Sequence of chain 1.B:
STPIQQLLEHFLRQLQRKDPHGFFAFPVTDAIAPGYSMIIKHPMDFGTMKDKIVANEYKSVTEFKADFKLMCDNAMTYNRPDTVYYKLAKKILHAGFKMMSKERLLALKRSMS

Binding-site contacts:
Ligand atom CAM contacts residue GLY32 of chain 1.B at 4.1 Å.
Ligand atom CAJ contacts residue PHE36 of chain 1.B at 3.9 Å (hydrophobic).
Ligand atom CAB contacts residue PHE34 of chain 1.B at 3.7 Å (hydrophobic).
Ligand atom CAG contacts residue TYR95 of chain 1.B at 3.7 Å (hydrophobic).
Ligand atom CAB contacts residue PHE33 of chain 1.B at 3.7 Å (hydrophobic).
Ligand atom CAA contacts residue ILE42 of chain 1.B at 4.1 Å (hydrophobic).
Ligand atom CAG contacts residue ASN89 of chain 1.B at 3.4 Å.
Ligand atom CAO contacts residue PHE33 of chain 1.B at 3.8 Å (hydrophobic).
Ligand atom CAA contacts residue TYR95 of chain 1.B at 3.6 Å (hydrophobic).
Ligand atom CAP contacts residue VAL38 of chain 1.B at 4.1 Å (hydrophobic).
Ligand atom CAI contacts residue GLY32 of chain 1.B at 3.1 Å.
Ligand atom OAD contacts residue ASN89 of chain 1.B at 2.8 Å (h-bond).
Ligand atom OAC contacts residue GLY32 of chain 1.B at 4.2 Å.
Ligand atom CAP contacts residue TYR95 of chain 1.B at 3.7 Å (hydrophobic).
Ligand atom OAC contacts residue PHE33 of chain 1.B at 3.0 Å.
Ligand atom OAD contacts residue TYR95 of chain 1.B at 4.0 Å.
Ligand atom OAD contacts residue ALA85 of chain 1.B at 4.1 Å.
Ligand atom CAN contacts residue TYR95 of chain 1.B at 3.6 Å (hydrophobic).
Ligand atom CAA contacts residue ASN89 of chain 1.B at 4.1 Å.
Ligand atom CAM contacts residue PHE33 of chain 1.B at 3.9 Å (hydrophobic).
Ligand atom CAF contacts residue ILE42 of chain 1.B at 3.6 Å (hydrophobic).
Ligand atom CAP contacts residue ASN89 of chain 1.B at 3.5 Å.
Ligand atom CAH contacts residue TYR95 of chain 1.B at 3.9 Å (hydrophobic).
Ligand atom CAA contacts residue ALA43 of chain 1.B at 3.9 Å (hydrophobic).
Ligand atom CAE contacts residue ILE42 of chain 1.B at 3.4 Å (hydrophobic).
Ligand atom NAT contacts residue TYR95 of chain 1.B at 3.6 Å.
Ligand atom CAJ contacts residue PHE33 of chain 1.B at 4.2 Å (hydrophobic).
Ligand atom CAH contacts residue PHE33 of chain 1.B at 3.2 Å (hydrophobic).
Ligand atom CAH contacts residue VAL38 of chain 1.B at 4.1 Å (hydrophobic).
Ligand atom CAQ contacts residue TYR95 of chain 1.B at 3.3 Å (hydrophobic).
Ligand atom CAE contacts residue TYR95 of chain 1.B at 3.7 Å (hydrophobic).
Ligand atom CAB contacts residue VAL38 of chain 1.B at 3.5 Å (hydrophobic).
Ligand atom NAT contacts residue VAL38 of chain 1.B at 3.6 Å.
Ligand atom CAK contacts residue GLY32 of chain 1.B at 3.6 Å.
Ligand atom CAR contacts residue VAL38 of chain 1.B at 3.9 Å (hydrophobic).
Ligand atom CAO contacts residue TYR95 of chain 1.B at 4.1 Å (hydrophobic).
Ligand atom CAF contacts residue TYR95 of chain 1.B at 3.3 Å (hydrophobic).
Ligand atom NAS contacts residue PHE33 of chain 1.B at 3.7 Å.
Ligand atom CAI contacts residue PHE33 of chain 1.B at 3.7 Å (hydrophobic).
Ligand atom CAR contacts residue TYR95 of chain 1.B at 3.4 Å (hydrophobic).

This small molecule binds to this protein.
Small molecule (SMILES): Cc1cc(=O)n(C)c2cc(N3CCCCC3=O)ccc12